Sequence of chain 1.A:
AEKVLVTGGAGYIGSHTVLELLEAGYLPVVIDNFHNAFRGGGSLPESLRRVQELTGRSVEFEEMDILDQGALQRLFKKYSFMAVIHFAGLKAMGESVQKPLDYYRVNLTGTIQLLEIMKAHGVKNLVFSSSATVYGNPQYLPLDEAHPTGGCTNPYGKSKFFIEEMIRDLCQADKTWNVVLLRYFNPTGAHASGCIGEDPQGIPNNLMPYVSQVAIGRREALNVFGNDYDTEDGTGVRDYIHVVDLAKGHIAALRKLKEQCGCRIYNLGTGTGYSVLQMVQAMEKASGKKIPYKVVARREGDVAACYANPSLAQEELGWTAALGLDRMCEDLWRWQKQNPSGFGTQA

Binding-site contacts:
Ligand atom C5 contacts residue PHE226 of chain 1.A at 3.4 Å (hydrophobic).
Ligand atom O4B contacts residue LEU208 of chain 1.A at 3.6 Å.
Ligand atom O4B contacts residue VAL277 of chain 1.A at 3.6 Å.
Ligand atom O5B contacts residue ARG300 of chain 1.A at 3.4 Å (salt-bridge).
Ligand atom O2 contacts residue PHE226 of chain 1.A at 2.8 Å (h-bond).
Ligand atom PA contacts residue ARG300 of chain 1.A at 3.6 Å.
Ligand atom C8' contacts residue ALA93 of chain 1.A at 3.5 Å (hydrophobic).
Ligand atom O2B contacts residue ARG300 of chain 1.A at 3.1 Å (salt-bridge).
Ligand atom O3' contacts residue ALA93 of chain 1.A at 3.6 Å.
Ligand atom O2' contacts residue PHE226 of chain 1.A at 3.6 Å.
Ligand atom O4 contacts residue PHE226 of chain 1.A at 3.2 Å.
Ligand atom N3 contacts residue ASN224 of chain 1.A at 2.9 Å (h-bond).
Ligand atom O2A contacts residue LEU208 of chain 1.A at 2.9 Å (h-bond).
Ligand atom O1B contacts residue ASN187 of chain 1.A at 2.7 Å (h-bond).
Ligand atom O3A contacts residue ASN187 of chain 1.A at 3.1 Å (h-bond).
Ligand atom O3B contacts residue ARG239 of chain 1.A at 3.6 Å.
Ligand atom C2B contacts residue ARG300 of chain 1.A at 3.6 Å.
Ligand atom N1 contacts residue PHE226 of chain 1.A at 3.6 Å.
Ligand atom O4 contacts residue ASN224 of chain 1.A at 3.7 Å.
Ligand atom O2A contacts residue ASN207 of chain 1.A at 3.3 Å.
Ligand atom C6' contacts residue GLY302 of chain 1.A at 3.6 Å.
Ligand atom O2' contacts residue ASP303 of chain 1.A at 2.6 Å (salt-bridge).
Ligand atom O1A contacts residue ARG300 of chain 1.A at 2.9 Å (salt-bridge).
Ligand atom O2 contacts residue VAL225 of chain 1.A at 3.4 Å.
Ligand atom O1B contacts residue ARG239 of chain 1.A at 3.3 Å (salt-bridge).
Ligand atom C2 contacts residue ASN224 of chain 1.A at 3.7 Å.
Ligand atom C5 contacts residue ASN206 of chain 1.A at 3.6 Å.
Ligand atom C5 contacts residue LEU208 of chain 1.A at 3.5 Å (hydrophobic).
Ligand atom C4 contacts residue PHE226 of chain 1.A at 3.2 Å (hydrophobic).
Ligand atom C2B contacts residue ASP303 of chain 1.A at 3.7 Å.
Ligand atom O2B contacts residue ARG239 of chain 1.A at 3.1 Å (salt-bridge).
Ligand atom O1A contacts residue ASN206 of chain 1.A at 3.7 Å.
Ligand atom C4B contacts residue TYR241 of chain 1.A at 3.6 Å (hydrophobic).
Ligand atom O2 contacts residue ASN224 of chain 1.A at 3.5 Å (h-bond).
Ligand atom PB contacts residue ASN187 of chain 1.A at 3.6 Å.
Ligand atom O7' contacts residue TYR157 of chain 1.A at 3.6 Å.
Ligand atom C2 contacts residue PHE226 of chain 1.A at 3.4 Å (hydrophobic).
Ligand atom O3B contacts residue GLY237 of chain 1.A at 3.4 Å.
Ligand atom C5B contacts residue TYR241 of chain 1.A at 3.4 Å (hydrophobic).
Ligand atom N3 contacts residue PHE226 of chain 1.A at 3.4 Å.

A small-molecule ligand and the protein it binds are described below.
Small molecule (SMILES): CC(=O)N[C@H]1[C@@H](O[P](=O)(O)O[P](=O)(O)OC[C@H]2O[C@@H](n3ccc(=O)[nH]c3=O)[C@H](O)[C@@H]2O)O[C@H](CO)[C@@H](O)[C@@H]1O